Binding-site contacts:
Ligand atom O5 contacts residue ILE292 of chain 1.H at 3.5 Å.
Ligand atom C1 contacts residue ASN271 of chain 1.H at 3.3 Å.
Ligand atom C2 contacts residue ASN271 of chain 1.H at 3.8 Å.
Ligand atom C8 contacts residue ASN271 of chain 1.H at 3.4 Å.
Ligand atom C5 contacts residue ILE292 of chain 1.H at 4.3 Å (hydrophobic).
Ligand atom C7 contacts residue ASN271 of chain 1.H at 3.2 Å.
Ligand atom O7 contacts residue ASN271 of chain 1.H at 3.7 Å.
Ligand atom C8 contacts residue VAL410 of chain 1.H at 4.4 Å (hydrophobic).
Ligand atom N2 contacts residue ASN271 of chain 1.H at 3.1 Å (h-bond).
Ligand atom C1 contacts residue ILE292 of chain 1.H at 3.8 Å (hydrophobic).

A small-molecule ligand and the protein it binds are described below.
Small molecule (SMILES): CC(=O)N[C@H]1[C@H](O[C@H]2[C@H](O)[C@@H](NC(C)=O)CO[C@@H]2CO)O[C@H](CO)[C@@H](O)[C@@H]1O

Sequence of chain 1.H:
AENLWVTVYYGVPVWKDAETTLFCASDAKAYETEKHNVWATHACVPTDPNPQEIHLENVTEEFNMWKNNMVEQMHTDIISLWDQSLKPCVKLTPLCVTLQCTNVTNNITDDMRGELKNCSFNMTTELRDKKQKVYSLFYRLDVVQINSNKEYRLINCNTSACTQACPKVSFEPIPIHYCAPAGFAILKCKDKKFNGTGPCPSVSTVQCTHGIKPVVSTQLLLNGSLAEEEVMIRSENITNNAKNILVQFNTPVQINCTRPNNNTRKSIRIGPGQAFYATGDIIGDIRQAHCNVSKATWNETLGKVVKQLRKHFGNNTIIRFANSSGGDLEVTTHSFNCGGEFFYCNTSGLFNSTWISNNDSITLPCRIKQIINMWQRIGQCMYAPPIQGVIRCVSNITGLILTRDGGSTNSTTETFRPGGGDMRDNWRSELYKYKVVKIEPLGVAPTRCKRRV